Sequence of chain 1.A:
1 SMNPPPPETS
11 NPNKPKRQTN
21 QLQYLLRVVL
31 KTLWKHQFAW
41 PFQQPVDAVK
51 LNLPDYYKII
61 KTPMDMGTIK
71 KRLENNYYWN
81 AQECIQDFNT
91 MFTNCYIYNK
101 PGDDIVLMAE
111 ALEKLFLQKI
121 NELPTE

Binding-site contacts:
Ligand atom CAG contacts residue DMS1 of chain 1.H at 0.2 Å.
Ligand atom OAE contacts residue DMS1 of chain 1.H at 0.2 Å (h-bond).
Ligand atom CAH contacts residue ILE105 of chain 1.A at 4.3 Å (hydrophobic).
Ligand atom CAG contacts residue ASN99 of chain 1.A at 4.0 Å.
Ligand atom CAH contacts residue ASN99 of chain 1.A at 4.3 Å.
Ligand atom N contacts residue DMS1 of chain 1.H at 0.9 Å.
Ligand atom CAD contacts residue ILE105 of chain 1.A at 3.5 Å (hydrophobic).
Ligand atom CAC contacts residue LEU53 of chain 1.A at 3.3 Å (hydrophobic).
Ligand atom CAA contacts residue PHE42 of chain 1.A at 3.6 Å (hydrophobic).
Ligand atom OAE contacts residue CYS95 of chain 1.A at 4.0 Å.
Ligand atom CAC contacts residue ASN99 of chain 1.A at 3.8 Å.
Ligand atom N contacts residue ILE105 of chain 1.A at 3.9 Å.
Ligand atom CAC contacts residue DMS1 of chain 1.H at 1.8 Å.
Ligand atom CAA contacts residue ILE105 of chain 1.A at 4.1 Å (hydrophobic).
Ligand atom CAD contacts residue ASN99 of chain 1.A at 3.6 Å.
Ligand atom CAB contacts residue DMS1 of chain 1.H at 1.5 Å.
Ligand atom CAA contacts residue DMS1 of chain 1.H at 0.6 Å.
Ligand atom OAE contacts residue ASN99 of chain 1.A at 3.0 Å (h-bond).
Ligand atom CAC contacts residue TYR56 of chain 1.A at 4.0 Å (hydrophobic).
Ligand atom CAD contacts residue EDO1 of chain 1.F at 3.9 Å.
Ligand atom CAA contacts residue PRO41 of chain 1.A at 3.7 Å (hydrophobic).
Ligand atom CAD contacts residue DMS1 of chain 1.H at 2.5 Å.
Ligand atom CAG contacts residue ILE105 of chain 1.A at 3.8 Å (hydrophobic).
Ligand atom CAG contacts residue VAL46 of chain 1.A at 4.5 Å (hydrophobic).
Ligand atom N contacts residue PRO41 of chain 1.A at 4.1 Å.
Ligand atom CAA contacts residue VAL46 of chain 1.A at 4.0 Å (hydrophobic).
Ligand atom CAC contacts residue TYR98 of chain 1.A at 3.7 Å (hydrophobic).
Ligand atom N contacts residue VAL46 of chain 1.A at 3.9 Å.
Ligand atom CAB contacts residue LEU53 of chain 1.A at 3.7 Å (hydrophobic).
Ligand atom CAB contacts residue LEU51 of chain 1.A at 3.6 Å (hydrophobic).
Ligand atom CAH contacts residue DMS1 of chain 1.H at 1.3 Å.
Ligand atom CAH contacts residue LEU53 of chain 1.A at 4.2 Å (hydrophobic).
Ligand atom OAE contacts residue ILE105 of chain 1.A at 3.7 Å.
Ligand atom OAE contacts residue TYR56 of chain 1.A at 4.4 Å.

A protein and the small-molecule ligand that binds it are described below.
Small molecule (SMILES): CNC(=O)C(C)(C)C